A protein and the small-molecule ligand that binds it are described below.
Small molecule (SMILES): CC(=O)N[C@@H]1[C@@H](O)[C@H](O)[C@@H](CO)O[C@H]1O

Sequence of chain 1.B:
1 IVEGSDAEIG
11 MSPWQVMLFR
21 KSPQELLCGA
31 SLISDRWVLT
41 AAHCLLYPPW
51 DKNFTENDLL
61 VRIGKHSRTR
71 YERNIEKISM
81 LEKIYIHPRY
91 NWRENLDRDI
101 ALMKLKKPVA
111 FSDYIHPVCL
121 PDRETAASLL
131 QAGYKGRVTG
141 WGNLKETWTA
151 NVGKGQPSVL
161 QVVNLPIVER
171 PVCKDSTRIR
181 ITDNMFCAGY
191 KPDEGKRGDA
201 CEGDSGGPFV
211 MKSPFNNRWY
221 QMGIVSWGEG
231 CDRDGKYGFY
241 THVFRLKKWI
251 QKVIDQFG

Binding-site contacts:
Ligand atom C8 contacts residue PRO48 of chain 1.B at 4.0 Å (hydrophobic).
Ligand atom N2 contacts residue LEU46 of chain 1.B at 4.5 Å.
Ligand atom O7 contacts residue ASN53 of chain 1.B at 3.1 Å (h-bond).
Ligand atom C1 contacts residue ASN53 of chain 1.B at 1.4 Å.
Ligand atom O5 contacts residue ASN53 of chain 1.B at 2.2 Å (h-bond).
Ligand atom C3 contacts residue ASN53 of chain 1.B at 3.9 Å.
Ligand atom C2 contacts residue ASN53 of chain 1.B at 2.6 Å.
Ligand atom C8 contacts residue LEU46 of chain 1.B at 4.2 Å (hydrophobic).
Ligand atom N2 contacts residue ASN53 of chain 1.B at 3.2 Å (h-bond).
Ligand atom O7 contacts residue LEU46 of chain 1.B at 4.5 Å.
Ligand atom C7 contacts residue LEU46 of chain 1.B at 4.2 Å (hydrophobic).
Ligand atom C4 contacts residue ASN53 of chain 1.B at 4.2 Å.
Ligand atom C7 contacts residue ASN53 of chain 1.B at 3.5 Å.
Ligand atom C5 contacts residue ASN53 of chain 1.B at 3.6 Å.